The small molecule below binds the protein below.
Small molecule (SMILES): CC(C)C[C@H](NC(=O)[C@H](CC(=O)O)NC(=O)[C@H](CC1CCCCC1)NC(=O)[C@H](CCC(N)=O)NC(=O)CNCc1ccccn1)C(=O)N[C@@H](Cc1ccccc1)C(=O)O

Binding-site contacts:
Ligand atom C3 contacts residue ARG368 of chain 1.A at 3.3 Å.
Ligand atom CB contacts residue PRO366 of chain 1.A at 3.5 Å (hydrophobic).
Ligand atom CG contacts residue PRO366 of chain 1.A at 3.7 Å (hydrophobic).
Ligand atom CA contacts residue GLY177 of chain 1.A at 3.6 Å.
Ligand atom C7 contacts residue ARG368 of chain 1.A at 3.3 Å.
Ligand atom O contacts residue MET367 of chain 1.A at 3.4 Å.
Ligand atom CB contacts residue GLY177 of chain 1.A at 3.2 Å.
Ligand atom OE1 contacts residue MET367 of chain 1.A at 3.4 Å.
Ligand atom NE2 contacts residue PRO366 of chain 1.A at 3.1 Å (h-bond).
Ligand atom CD1 contacts residue PRO366 of chain 1.A at 3.7 Å (hydrophobic).
Ligand atom N contacts residue GLY177 of chain 1.A at 2.9 Å (h-bond).
Ligand atom CZ contacts residue PRO245 of chain 1.A at 3.5 Å (hydrophobic).
Ligand atom OE1 contacts residue TYR326 of chain 1.A at 3.5 Å.
Ligand atom CG contacts residue VAL250 of chain 1.A at 3.7 Å (hydrophobic).
Ligand atom C5 contacts residue LEU369 of chain 1.A at 3.6 Å (hydrophobic).
Ligand atom CG contacts residue HIS178 of chain 1.A at 3.4 Å.
Ligand atom N1 contacts residue ARG368 of chain 1.A at 3.5 Å (salt-bridge).
Ligand atom CE2 contacts residue THR175 of chain 1.A at 3.5 Å.
Ligand atom NE2 contacts residue MET365 of chain 1.A at 2.7 Å (h-bond).
Ligand atom CE2 contacts residue ARG368 of chain 1.A at 3.7 Å.
Ligand atom N contacts residue PRO366 of chain 1.A at 3.1 Å (h-bond).
Ligand atom C contacts residue MET365 of chain 1.A at 3.8 Å (hydrophobic).
Ligand atom CE1 contacts residue PRO245 of chain 1.A at 3.7 Å (hydrophobic).
Ligand atom O contacts residue MET365 of chain 1.A at 3.5 Å.
Ligand atom CD2 contacts residue VAL250 of chain 1.A at 3.8 Å (hydrophobic).
Ligand atom CZ contacts residue GLY177 of chain 1.A at 3.7 Å.
Ligand atom C5 contacts residue ARG368 of chain 1.A at 2.9 Å.
Ligand atom C6 contacts residue ARG368 of chain 1.A at 3.1 Å.
Ligand atom C6 contacts residue LEU369 of chain 1.A at 2.9 Å (hydrophobic).
Ligand atom CD2 contacts residue ARG179 of chain 1.A at 3.7 Å.
Ligand atom N8 contacts residue ARG368 of chain 1.A at 3.0 Å (salt-bridge).
Ligand atom O contacts residue MET365 of chain 1.A at 3.2 Å.
Ligand atom CZ contacts residue THR175 of chain 1.A at 3.7 Å.
Ligand atom C4 contacts residue ARG368 of chain 1.A at 3.0 Å.
Ligand atom O contacts residue ARG368 of chain 1.A at 2.8 Å (salt-bridge).
Ligand atom CA contacts residue MET367 of chain 1.A at 3.8 Å (hydrophobic).
Ligand atom O contacts residue HIS178 of chain 1.A at 3.7 Å.
Ligand atom CD contacts residue MET365 of chain 1.A at 3.7 Å (hydrophobic).
Ligand atom CB contacts residue MET365 of chain 1.A at 3.7 Å (hydrophobic).
Ligand atom C contacts residue MET365 of chain 1.A at 3.6 Å (hydrophobic).

Sequence of chain 1.A:
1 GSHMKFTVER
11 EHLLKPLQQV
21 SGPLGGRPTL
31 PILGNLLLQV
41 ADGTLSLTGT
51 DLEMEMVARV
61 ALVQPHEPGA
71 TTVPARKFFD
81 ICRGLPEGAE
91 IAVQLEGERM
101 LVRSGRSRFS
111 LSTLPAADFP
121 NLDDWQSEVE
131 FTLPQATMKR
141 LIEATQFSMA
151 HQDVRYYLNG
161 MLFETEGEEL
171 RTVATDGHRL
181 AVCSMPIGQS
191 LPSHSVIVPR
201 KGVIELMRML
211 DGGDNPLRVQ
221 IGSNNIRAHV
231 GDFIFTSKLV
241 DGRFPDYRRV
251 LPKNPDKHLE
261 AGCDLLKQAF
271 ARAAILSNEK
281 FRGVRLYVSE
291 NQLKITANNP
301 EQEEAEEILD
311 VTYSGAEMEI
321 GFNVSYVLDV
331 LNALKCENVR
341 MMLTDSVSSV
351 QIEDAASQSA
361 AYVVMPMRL